Binding-site contacts:
Ligand atom C4 contacts residue TYR8 of chain 1.C at 3.6 Å (hydrophobic).
Ligand atom O3 contacts residue LEU67 of chain 1.C at 3.5 Å.
Ligand atom N contacts residue TYR8 of chain 1.C at 3.4 Å.
Ligand atom N2 contacts residue TRP70 of chain 1.C at 3.6 Å.
Ligand atom C contacts residue HIS59 of chain 1.C at 3.6 Å.
Ligand atom C contacts residue LYS44 of chain 1.C at 2.2 Å.
Ligand atom C8 contacts residue TYR8 of chain 1.C at 3.5 Å (hydrophobic).
Ligand atom C contacts residue TYR8 of chain 1.C at 3.5 Å (hydrophobic).
Ligand atom C1 contacts residue TYR63 of chain 1.C at 3.6 Å (hydrophobic).
Ligand atom C8 contacts residue SER25 of chain 1.C at 3.5 Å.
Ligand atom C contacts residue TYR63 of chain 1.C at 3.6 Å (hydrophobic).
Ligand atom C4 contacts residue TRP70 of chain 1.C at 3.6 Å (hydrophobic).
Ligand atom C1 contacts residue LYS44 of chain 1.C at 1.2 Å.
Ligand atom O2 contacts residue SER25 of chain 1.C at 3.8 Å.
Ligand atom N2 contacts residue TYR8 of chain 1.C at 3.7 Å.
Ligand atom C3 contacts residue TYR8 of chain 1.C at 3.4 Å (hydrophobic).
Ligand atom N1 contacts residue TRP70 of chain 1.C at 3.9 Å.
Ligand atom C2 contacts residue TYR8 of chain 1.C at 3.6 Å (hydrophobic).
Ligand atom C7 contacts residue ARG10 of chain 1.C at 3.6 Å.
Ligand atom C5 contacts residue TRP157 of chain 1.C at 3.6 Å (hydrophobic).
Ligand atom C6 contacts residue TRP70 of chain 1.C at 3.9 Å (hydrophobic).
Ligand atom C2 contacts residue LYS44 of chain 1.C at 2.5 Å.
Ligand atom N1 contacts residue TYR8 of chain 1.C at 3.8 Å.
Ligand atom N3 contacts residue TYR8 of chain 1.C at 3.8 Å.
Ligand atom C6 contacts residue TYR96 of chain 1.D at 3.5 Å (hydrophobic).
Ligand atom N contacts residue TYR63 of chain 1.C at 3.8 Å.
Ligand atom C6 contacts residue TRP157 of chain 1.C at 3.7 Å (hydrophobic).
Ligand atom C3 contacts residue TRP70 of chain 1.C at 3.8 Å (hydrophobic).
Ligand atom O2 contacts residue ARG10 of chain 1.C at 2.7 Å (salt-bridge).
Ligand atom C7 contacts residue TYR8 of chain 1.C at 3.5 Å (hydrophobic).
Ligand atom N3 contacts residue SER25 of chain 1.C at 2.8 Å (h-bond).
Ligand atom O1 contacts residue TYR96 of chain 1.D at 2.8 Å (h-bond).
Ligand atom O2 contacts residue TYR8 of chain 1.C at 3.8 Å.
Ligand atom N contacts residue LYS44 of chain 1.C at 3.6 Å.
Ligand atom C2 contacts residue TYR63 of chain 1.C at 3.8 Å (hydrophobic).
Ligand atom O1 contacts residue TRP157 of chain 1.C at 3.4 Å (h-bond).
Ligand atom C5 contacts residue TYR8 of chain 1.C at 3.8 Å (hydrophobic).
Ligand atom O3 contacts residue SER25 of chain 1.C at 3.3 Å (h-bond).
Ligand atom O3 contacts residue TYR8 of chain 1.C at 3.9 Å.
Ligand atom C7 contacts residue SER25 of chain 1.C at 3.7 Å.

Sequence of chain 1.D:
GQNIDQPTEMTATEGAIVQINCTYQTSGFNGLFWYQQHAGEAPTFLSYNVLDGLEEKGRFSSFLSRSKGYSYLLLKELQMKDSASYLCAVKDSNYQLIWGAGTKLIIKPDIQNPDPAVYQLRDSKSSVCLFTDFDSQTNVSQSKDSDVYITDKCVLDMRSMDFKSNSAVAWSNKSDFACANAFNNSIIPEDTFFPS

Sequence of chain 1.C:
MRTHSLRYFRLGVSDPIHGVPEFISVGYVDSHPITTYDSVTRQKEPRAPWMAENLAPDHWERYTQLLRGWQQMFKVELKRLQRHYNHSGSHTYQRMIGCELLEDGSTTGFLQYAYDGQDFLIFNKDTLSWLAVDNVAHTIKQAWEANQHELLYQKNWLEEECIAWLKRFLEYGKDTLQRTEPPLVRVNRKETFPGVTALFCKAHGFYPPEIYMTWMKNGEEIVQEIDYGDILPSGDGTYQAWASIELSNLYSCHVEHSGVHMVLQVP

A protein and the small-molecule ligand that binds it are described below.
Small molecule (SMILES): CC(=O)/C=N/c1c(NCCO)[nH]c(=O)[nH]c1=O